Binding-site contacts:
Ligand atom C10 contacts residue SER48 of chain 1.B at 3.4 Å.
Ligand atom C2 contacts residue ZN1 of chain 1.F at 3.2 Å.
Ligand atom C9 contacts residue ZN1 of chain 1.F at 3.5 Å.
Ligand atom N1 contacts residue CYS46 of chain 1.B at 4.1 Å.
Ligand atom C4 contacts residue LEU116 of chain 1.B at 3.9 Å (hydrophobic).
Ligand atom C5 contacts residue VAL294 of chain 1.B at 3.6 Å (hydrophobic).
Ligand atom C7 contacts residue THR178 of chain 1.B at 4.2 Å.
Ligand atom N1 contacts residue ZN1 of chain 1.F at 2.2 Å.
Ligand atom C8 contacts residue THR178 of chain 1.B at 3.9 Å.
Ligand atom C6 contacts residue VAL292 of chain 1.B at 3.8 Å (hydrophobic).
Ligand atom N10 contacts residue ZN1 of chain 1.F at 2.5 Å.
Ligand atom N10 contacts residue CYS174 of chain 1.B at 3.3 Å (h-bond).
Ligand atom C2 contacts residue LEU141 of chain 1.B at 3.9 Å (hydrophobic).
Ligand atom C8 contacts residue VAL203 of chain 1.B at 4.1 Å (hydrophobic).
Ligand atom C6 contacts residue VAL294 of chain 1.B at 3.4 Å (hydrophobic).
Ligand atom C6A contacts residue VAL292 of chain 1.B at 4.0 Å (hydrophobic).
Ligand atom N1 contacts residue CYS174 of chain 1.B at 3.7 Å.
Ligand atom N1 contacts residue SER48 of chain 1.B at 3.4 Å (h-bond).
Ligand atom N10 contacts residue SER48 of chain 1.B at 3.9 Å.
Ligand atom C9 contacts residue CYS46 of chain 1.B at 3.6 Å (hydrophobic).
Ligand atom N1 contacts residue HIS67 of chain 1.B at 3.2 Å (h-bond).
Ligand atom C4 contacts residue SER48 of chain 1.B at 3.9 Å.
Ligand atom C9 contacts residue VAL203 of chain 1.B at 4.0 Å (hydrophobic).
Ligand atom C4 contacts residue PHE93 of chain 1.B at 4.0 Å (hydrophobic).
Ligand atom C1A contacts residue ZN1 of chain 1.F at 3.0 Å.
Ligand atom C2 contacts residue PHE93 of chain 1.B at 3.5 Å (hydrophobic).
Ligand atom C9 contacts residue CYS174 of chain 1.B at 3.9 Å (hydrophobic).
Ligand atom C3 contacts residue LEU141 of chain 1.B at 3.7 Å (hydrophobic).
Ligand atom C5 contacts residue SER48 of chain 1.B at 3.9 Å.
Ligand atom C4A contacts residue SER48 of chain 1.B at 3.4 Å.
Ligand atom N1 contacts residue PHE93 of chain 1.B at 3.8 Å.
Ligand atom C6A contacts residue SER48 of chain 1.B at 4.0 Å.
Ligand atom C7 contacts residue VAL292 of chain 1.B at 3.3 Å (hydrophobic).
Ligand atom N10 contacts residue CYS46 of chain 1.B at 3.2 Å (h-bond).
Ligand atom C2 contacts residue SER48 of chain 1.B at 3.8 Å.
Ligand atom C10 contacts residue ZN1 of chain 1.F at 3.1 Å.
Ligand atom C3 contacts residue PHE93 of chain 1.B at 3.4 Å (hydrophobic).
Ligand atom C1A contacts residue SER48 of chain 1.B at 3.1 Å.
Ligand atom C10 contacts residue CYS174 of chain 1.B at 4.0 Å (hydrophobic).
Ligand atom C2 contacts residue HIS67 of chain 1.B at 3.3 Å.

Sequence of chain 1.A:
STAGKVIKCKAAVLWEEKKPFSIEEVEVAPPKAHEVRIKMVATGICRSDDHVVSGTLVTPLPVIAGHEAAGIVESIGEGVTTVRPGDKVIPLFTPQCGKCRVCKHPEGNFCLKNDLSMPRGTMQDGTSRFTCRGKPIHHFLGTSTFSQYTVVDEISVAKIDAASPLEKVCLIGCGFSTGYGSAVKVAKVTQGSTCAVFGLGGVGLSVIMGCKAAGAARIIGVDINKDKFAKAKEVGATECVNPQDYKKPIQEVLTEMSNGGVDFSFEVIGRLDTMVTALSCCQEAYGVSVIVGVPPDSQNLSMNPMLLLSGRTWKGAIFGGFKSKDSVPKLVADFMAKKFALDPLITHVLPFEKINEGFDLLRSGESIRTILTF

A protein and the small-molecule ligand that binds it are described below.
Small molecule (SMILES): c1cnc2c(c1)ccc1cccnc12

Sequence of chain 1.B:
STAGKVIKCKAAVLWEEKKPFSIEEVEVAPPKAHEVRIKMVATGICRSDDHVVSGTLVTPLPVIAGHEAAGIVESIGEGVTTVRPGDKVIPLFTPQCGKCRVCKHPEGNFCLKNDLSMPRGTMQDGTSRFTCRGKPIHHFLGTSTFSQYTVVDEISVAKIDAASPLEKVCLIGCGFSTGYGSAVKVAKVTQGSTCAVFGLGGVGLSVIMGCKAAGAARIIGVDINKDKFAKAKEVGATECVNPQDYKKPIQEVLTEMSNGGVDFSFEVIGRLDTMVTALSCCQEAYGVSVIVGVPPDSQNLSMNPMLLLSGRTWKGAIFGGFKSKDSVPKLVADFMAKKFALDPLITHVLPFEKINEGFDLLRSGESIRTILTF